Binding-site contacts:
Ligand atom C5 contacts residue PRO631 of chain 1.B at 4.4 Å (hydrophobic).
Ligand atom C8 contacts residue HIS630 of chain 1.B at 3.4 Å.
Ligand atom N6 contacts residue GLY639 of chain 1.B at 2.8 Å (h-bond).
Ligand atom N7 contacts residue PRO419 of chain 1.B at 4.4 Å.
Ligand atom C1' contacts residue HIS630 of chain 1.B at 4.0 Å.
Ligand atom C6 contacts residue VAL418 of chain 1.B at 3.8 Å (hydrophobic).
Ligand atom N1 contacts residue ILE622 of chain 1.B at 4.4 Å.
Ligand atom O2P contacts residue PHE629 of chain 1.B at 4.0 Å.
Ligand atom C6 contacts residue PRO631 of chain 1.B at 4.0 Å (hydrophobic).
Ligand atom C4 contacts residue PRO631 of chain 1.B at 4.4 Å (hydrophobic).
Ligand atom N6 contacts residue PHE638 of chain 1.B at 3.8 Å.
Ligand atom C8 contacts residue PRO419 of chain 1.B at 4.3 Å (hydrophobic).
Ligand atom C2 contacts residue GLY639 of chain 1.B at 3.7 Å.
Ligand atom N6 contacts residue SER632 of chain 1.B at 3.9 Å.
Ligand atom N1 contacts residue GLY639 of chain 1.B at 2.9 Å (h-bond).
Ligand atom C2 contacts residue PRO419 of chain 1.B at 4.4 Å (hydrophobic).
Ligand atom O4' contacts residue PRO631 of chain 1.B at 3.8 Å.
Ligand atom N1 contacts residue PRO631 of chain 1.B at 4.2 Å.
Ligand atom N6 contacts residue PRO633 of chain 1.B at 4.1 Å.
Ligand atom O2P contacts residue HIS628 of chain 1.B at 4.3 Å.
Ligand atom O4' contacts residue HIS630 of chain 1.B at 4.4 Å.
Ligand atom N7 contacts residue SER632 of chain 1.B at 3.8 Å.
Ligand atom N6 contacts residue PRO631 of chain 1.B at 3.9 Å.
Ligand atom C2' contacts residue PRO419 of chain 1.B at 4.0 Å (hydrophobic).
Ligand atom C5 contacts residue SER632 of chain 1.B at 4.3 Å.
Ligand atom N7 contacts residue HIS630 of chain 1.B at 4.1 Å.
Ligand atom C5 contacts residue PRO419 of chain 1.B at 4.2 Å (hydrophobic).
Ligand atom N6 contacts residue VAL418 of chain 1.B at 3.6 Å.
Ligand atom C6 contacts residue SER632 of chain 1.B at 4.3 Å.
Ligand atom C4 contacts residue PRO419 of chain 1.B at 4.2 Å (hydrophobic).
Ligand atom N9 contacts residue HIS630 of chain 1.B at 4.2 Å.
Ligand atom N1 contacts residue VAL418 of chain 1.B at 3.8 Å.
Ligand atom O5' contacts residue PRO631 of chain 1.B at 4.1 Å.
Ligand atom N3 contacts residue PRO419 of chain 1.B at 4.3 Å.
Ligand atom O5' contacts residue PHE629 of chain 1.B at 4.2 Å.
Ligand atom O2P contacts residue PRO631 of chain 1.B at 3.8 Å.
Ligand atom N9 contacts residue PRO419 of chain 1.B at 4.2 Å.
Ligand atom C6 contacts residue PRO419 of chain 1.B at 4.4 Å (hydrophobic).
Ligand atom N6 contacts residue GLY637 of chain 1.B at 4.1 Å.
Ligand atom C6 contacts residue GLY639 of chain 1.B at 3.7 Å.

Sequence of chain 1.B:
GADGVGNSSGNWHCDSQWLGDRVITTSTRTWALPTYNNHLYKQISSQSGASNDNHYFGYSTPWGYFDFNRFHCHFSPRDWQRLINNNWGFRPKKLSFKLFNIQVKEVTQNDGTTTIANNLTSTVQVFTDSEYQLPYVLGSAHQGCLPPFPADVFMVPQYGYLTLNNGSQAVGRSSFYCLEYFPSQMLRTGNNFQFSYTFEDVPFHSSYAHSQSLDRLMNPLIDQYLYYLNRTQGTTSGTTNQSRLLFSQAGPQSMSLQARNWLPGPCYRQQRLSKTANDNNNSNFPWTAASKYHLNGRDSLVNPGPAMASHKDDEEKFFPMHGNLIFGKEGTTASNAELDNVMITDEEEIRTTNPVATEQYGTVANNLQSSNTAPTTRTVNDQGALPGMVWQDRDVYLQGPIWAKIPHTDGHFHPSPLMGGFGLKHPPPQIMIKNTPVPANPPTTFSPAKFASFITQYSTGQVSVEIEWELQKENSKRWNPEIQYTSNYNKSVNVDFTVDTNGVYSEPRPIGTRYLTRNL

This small molecule binds to this protein.
Small molecule (SMILES): Nc1ncnc2c1ncn2[C@H]1C[C@H](O)[C@@H](COP(=O)(O)O)O1